Sequence of chain 1.A:
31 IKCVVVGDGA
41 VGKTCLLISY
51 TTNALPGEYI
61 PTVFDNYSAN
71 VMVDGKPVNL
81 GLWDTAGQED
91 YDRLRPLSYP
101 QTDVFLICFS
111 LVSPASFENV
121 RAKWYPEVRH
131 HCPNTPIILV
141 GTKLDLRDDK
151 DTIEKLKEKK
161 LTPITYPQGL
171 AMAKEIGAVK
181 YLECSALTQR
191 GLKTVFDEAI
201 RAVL

The protein below binds the small molecule below.
Small molecule (SMILES): Nc1nc2c(ncn2[C@@H]2O[C@H](CO[P](=O)(O)O[P](=O)(O)OP(O)(O)=S)[C@@H](O)[C@H]2O)c(=O)[nH]1

Binding-site contacts:
Ligand atom PB contacts residue MG1 of chain 1.D at 3.2 Å.
Ligand atom O2G contacts residue GLY39 of chain 1.A at 3.2 Å.
Ligand atom N2 contacts residue LEU146 of chain 1.A at 3.4 Å.
Ligand atom C8 contacts residue GLY42 of chain 1.A at 3.6 Å.
Ligand atom O3G contacts residue THR62 of chain 1.A at 3.2 Å (h-bond).
Ligand atom O2A contacts residue THR44 of chain 1.A at 3.1 Å (h-bond).
Ligand atom O1A contacts residue TYR59 of chain 1.A at 3.3 Å.
Ligand atom S1G contacts residue TYR59 of chain 1.A at 2.9 Å (h-bond).
Ligand atom O2A contacts residue GLY42 of chain 1.A at 3.3 Å.
Ligand atom PB contacts residue LYS43 of chain 1.A at 3.4 Å.
Ligand atom C8 contacts residue CYS45 of chain 1.A at 3.6 Å (hydrophobic).
Ligand atom C5' contacts residue TYR59 of chain 1.A at 3.6 Å (hydrophobic).
Ligand atom O2B contacts residue THR44 of chain 1.A at 2.6 Å (h-bond).
Ligand atom O1B contacts residue GLY42 of chain 1.A at 3.3 Å (h-bond).
Ligand atom O6 contacts residue LEU187 of chain 1.A at 3.4 Å (h-bond).
Ligand atom N2 contacts residue ASP145 of chain 1.A at 3.1 Å (salt-bridge).
Ligand atom PA contacts residue GLY42 of chain 1.A at 3.6 Å.
Ligand atom O2A contacts residue CYS45 of chain 1.A at 2.8 Å (h-bond).
Ligand atom O2G contacts residue ALA40 of chain 1.A at 3.1 Å (h-bond).
Ligand atom O6 contacts residue ALA186 of chain 1.A at 2.7 Å (h-bond).
Ligand atom O6 contacts residue SER185 of chain 1.A at 3.4 Å (h-bond).
Ligand atom O3B contacts residue MG1 of chain 1.D at 3.1 Å.
Ligand atom O3G contacts residue THR85 of chain 1.A at 3.6 Å.
Ligand atom O2G contacts residue LYS43 of chain 1.A at 2.7 Å (salt-bridge).
Ligand atom O2B contacts residue LYS43 of chain 1.A at 3.1 Å (salt-bridge).
Ligand atom PG contacts residue MG1 of chain 1.D at 3.1 Å.
Ligand atom N1 contacts residue ASP145 of chain 1.A at 3.1 Å (salt-bridge).
Ligand atom PB contacts residue GLY42 of chain 1.A at 3.6 Å.
Ligand atom O3A contacts residue LYS43 of chain 1.A at 3.5 Å (salt-bridge).
Ligand atom O2G contacts residue ASP38 of chain 1.A at 3.6 Å.
Ligand atom O1B contacts residue ALA40 of chain 1.A at 3.5 Å (h-bond).
Ligand atom O1B contacts residue LYS43 of chain 1.A at 3.0 Å (salt-bridge).
Ligand atom O3A contacts residue GLY42 of chain 1.A at 2.9 Å (h-bond).
Ligand atom O2A contacts residue LYS43 of chain 1.A at 3.4 Å (salt-bridge).
Ligand atom O2B contacts residue MG1 of chain 1.D at 2.3 Å.
Ligand atom S1G contacts residue PRO61 of chain 1.A at 3.6 Å.
Ligand atom O3B contacts residue ALA40 of chain 1.A at 3.5 Å (h-bond).
Ligand atom O1B contacts residue VAL41 of chain 1.A at 3.1 Å (h-bond).
Ligand atom O3G contacts residue MG1 of chain 1.D at 1.9 Å.
Ligand atom O5' contacts residue CYS45 of chain 1.A at 3.5 Å (h-bond).